Sequence of chain 1.F:
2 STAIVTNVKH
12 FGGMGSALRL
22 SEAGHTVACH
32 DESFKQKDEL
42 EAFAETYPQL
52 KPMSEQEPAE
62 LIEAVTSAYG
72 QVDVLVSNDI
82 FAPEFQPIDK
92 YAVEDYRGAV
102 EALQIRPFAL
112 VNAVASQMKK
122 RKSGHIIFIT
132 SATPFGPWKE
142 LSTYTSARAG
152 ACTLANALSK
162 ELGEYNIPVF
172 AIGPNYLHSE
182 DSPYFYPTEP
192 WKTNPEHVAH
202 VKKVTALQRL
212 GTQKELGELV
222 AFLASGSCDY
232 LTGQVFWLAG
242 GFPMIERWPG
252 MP

A small-molecule ligand and the protein it binds are described below.
Small molecule (SMILES): O=[N+]([O-])c1ccc([C@H]2CO2)cc1

Binding-site contacts:
Ligand atom C7 contacts residue ASN176 of chain 1.F at 3.3 Å.
Ligand atom C1 contacts residue TRP249 of chain 1.H at 4.0 Å (hydrophobic).
Ligand atom C6 contacts residue TRP249 of chain 1.H at 3.2 Å (hydrophobic).
Ligand atom C7 contacts residue SER132 of chain 1.F at 3.8 Å.
Ligand atom C4 contacts residue PHE186 of chain 1.F at 4.2 Å (hydrophobic).
Ligand atom O2 contacts residue PHE86 of chain 1.F at 3.1 Å.
Ligand atom C4 contacts residue ASN176 of chain 1.F at 3.9 Å.
Ligand atom N1 contacts residue TRP249 of chain 1.H at 3.7 Å.
Ligand atom C5 contacts residue TRP249 of chain 1.H at 3.9 Å (hydrophobic).
Ligand atom O3 contacts residue PHE186 of chain 1.F at 3.7 Å.
Ligand atom C7 contacts residue TYR145 of chain 1.F at 4.1 Å (hydrophobic).
Ligand atom O3 contacts residue TYR145 of chain 1.F at 4.2 Å.
Ligand atom C8 contacts residue PHE12 of chain 1.F at 4.0 Å (hydrophobic).
Ligand atom C2 contacts residue TYR145 of chain 1.F at 3.5 Å (hydrophobic).
Ligand atom C4 contacts residue TYR145 of chain 1.F at 3.9 Å (hydrophobic).
Ligand atom C4 contacts residue TYR187 of chain 1.F at 4.3 Å (hydrophobic).
Ligand atom C7 contacts residue PRO175 of chain 1.F at 3.8 Å (hydrophobic).
Ligand atom C2 contacts residue PHE186 of chain 1.F at 3.3 Å (hydrophobic).
Ligand atom O2 contacts residue TRP249 of chain 1.H at 3.0 Å.
Ligand atom C3 contacts residue TYR145 of chain 1.F at 2.9 Å (hydrophobic).
Ligand atom O3 contacts residue ASN176 of chain 1.F at 4.0 Å.
Ligand atom C8 contacts residue PRO175 of chain 1.F at 3.2 Å (hydrophobic).
Ligand atom O1 contacts residue PHE186 of chain 1.F at 4.3 Å.
Ligand atom O3 contacts residue TYR187 of chain 1.F at 4.2 Å.
Ligand atom C3 contacts residue PHE186 of chain 1.F at 3.5 Å (hydrophobic).
Ligand atom C5 contacts residue TRP139 of chain 1.F at 3.5 Å (hydrophobic).
Ligand atom O3 contacts residue PRO175 of chain 1.F at 3.6 Å (h-bond).
Ligand atom C1 contacts residue PHE186 of chain 1.F at 4.0 Å (hydrophobic).
Ligand atom C7 contacts residue TYR187 of chain 1.F at 4.2 Å (hydrophobic).
Ligand atom N1 contacts residue PHE86 of chain 1.F at 4.2 Å.
Ligand atom C8 contacts residue SER132 of chain 1.F at 3.0 Å.
Ligand atom O3 contacts residue PHE12 of chain 1.F at 3.6 Å.
Ligand atom C5 contacts residue TYR187 of chain 1.F at 3.5 Å (hydrophobic).
Ligand atom C6 contacts residue TYR187 of chain 1.F at 4.0 Å (hydrophobic).
Ligand atom C4 contacts residue THR134 of chain 1.F at 4.2 Å.
Ligand atom C6 contacts residue TRP139 of chain 1.F at 3.3 Å (hydrophobic).
Ligand atom C5 contacts residue ASN176 of chain 1.F at 3.5 Å.
Ligand atom C5 contacts residue THR134 of chain 1.F at 4.3 Å.
Ligand atom O1 contacts residue PRO84 of chain 1.F at 3.2 Å.
Ligand atom C8 contacts residue TYR145 of chain 1.F at 3.4 Å (hydrophobic).

Sequence of chain 1.H:
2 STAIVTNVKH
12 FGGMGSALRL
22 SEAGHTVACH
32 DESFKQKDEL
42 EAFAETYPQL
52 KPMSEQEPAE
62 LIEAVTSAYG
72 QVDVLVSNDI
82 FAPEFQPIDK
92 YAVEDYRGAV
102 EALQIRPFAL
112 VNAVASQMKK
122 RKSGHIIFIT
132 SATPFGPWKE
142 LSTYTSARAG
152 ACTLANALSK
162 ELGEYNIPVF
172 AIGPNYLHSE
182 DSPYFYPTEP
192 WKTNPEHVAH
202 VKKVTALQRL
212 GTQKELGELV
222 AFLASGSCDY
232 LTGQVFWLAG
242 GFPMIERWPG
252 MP